Binding-site contacts:
Ligand atom O6 contacts residue TYR94 of chain 1.A at 3.0 Å.
Ligand atom C6 contacts residue ASP106 of chain 1.B at 3.4 Å.
Ligand atom O2 contacts residue THR33 of chain 1.B at 3.8 Å.
Ligand atom O3 contacts residue SER105 of chain 1.B at 3.7 Å.
Ligand atom C1 contacts residue ALA31 of chain 1.B at 3.4 Å (hydrophobic).
Ligand atom C2 contacts residue LEU104 of chain 1.B at 3.6 Å (hydrophobic).
Ligand atom C6 contacts residue THR33 of chain 1.B at 3.1 Å.
Ligand atom C6 contacts residue TYR94 of chain 1.A at 3.9 Å (hydrophobic).
Ligand atom O2 contacts residue SER105 of chain 1.B at 3.6 Å.
Ligand atom O4 contacts residue ASP106 of chain 1.B at 2.8 Å (salt-bridge).
Ligand atom O6 contacts residue THR56 of chain 1.B at 3.4 Å (h-bond).
Ligand atom O6 contacts residue ASP106 of chain 1.B at 2.5 Å (salt-bridge).
Ligand atom C2 contacts residue ALA31 of chain 1.B at 3.8 Å (hydrophobic).
Ligand atom C2 contacts residue SER105 of chain 1.B at 3.9 Å.
Ligand atom C5 contacts residue THR33 of chain 1.B at 3.7 Å.
Ligand atom O3 contacts residue ASP108 of chain 1.B at 3.1 Å (salt-bridge).
Ligand atom O2 contacts residue LYS99 of chain 1.B at 2.4 Å (salt-bridge).
Ligand atom O5 contacts residue THR33 of chain 1.B at 3.2 Å (h-bond).
Ligand atom C3 contacts residue SER105 of chain 1.B at 3.2 Å.
Ligand atom O2 contacts residue ALA31 of chain 1.B at 3.8 Å.
Ligand atom O4 contacts residue THR53 of chain 1.B at 3.2 Å (h-bond).
Ligand atom O3 contacts residue ALA31 of chain 1.B at 2.6 Å (h-bond).
Ligand atom O5 contacts residue ASP106 of chain 1.B at 3.6 Å (salt-bridge).
Ligand atom C6 contacts residue TYR94 of chain 1.A at 3.5 Å (hydrophobic).
Ligand atom O4 contacts residue LYS99 of chain 1.B at 3.2 Å.
Ligand atom C4 contacts residue LYS99 of chain 1.B at 3.7 Å.
Ligand atom O2 contacts residue LEU104 of chain 1.B at 3.8 Å.
Ligand atom O2 contacts residue GLY100 of chain 1.B at 3.9 Å.
Ligand atom C3 contacts residue ALA31 of chain 1.B at 3.6 Å (hydrophobic).
Ligand atom O6 contacts residue THR33 of chain 1.B at 2.6 Å (h-bond).
Ligand atom C4 contacts residue THR53 of chain 1.B at 3.5 Å.
Ligand atom O3 contacts residue LYS99 of chain 1.B at 3.7 Å.
Ligand atom C6 contacts residue GLY93 of chain 1.A at 3.4 Å.
Ligand atom O6 contacts residue THR53 of chain 1.B at 3.8 Å.
Ligand atom O4 contacts residue ASN107 of chain 1.B at 3.3 Å.
Ligand atom C2 contacts residue LYS99 of chain 1.B at 3.8 Å.
Ligand atom O4 contacts residue ASP108 of chain 1.B at 3.8 Å.
Ligand atom O6 contacts residue SER105 of chain 1.B at 3.6 Å.
Ligand atom O3 contacts residue LEU104 of chain 1.B at 3.3 Å.
Ligand atom C2 contacts residue THR53 of chain 1.B at 3.9 Å.

A protein and the small-molecule ligand that binds it are described below.
Small molecule (SMILES): OC[C@H]1O[C@H](O[C@@H]2[C@@H](OC[C@H]3O[C@@H](O)[C@@H](O)[C@@H](O[C@H]4O[C@H](CO)[C@@H](O)[C@H](O)[C@@H]4O[C@H]4O[C@H](CO)[C@@H](O)[C@H](O)[C@@H]4O)[C@@H]3O)O[C@H](CO)[C@@H](O)[C@@H]2O)[C@@H](O)[C@@H](O)[C@@H]1O

Sequence of chain 1.B:
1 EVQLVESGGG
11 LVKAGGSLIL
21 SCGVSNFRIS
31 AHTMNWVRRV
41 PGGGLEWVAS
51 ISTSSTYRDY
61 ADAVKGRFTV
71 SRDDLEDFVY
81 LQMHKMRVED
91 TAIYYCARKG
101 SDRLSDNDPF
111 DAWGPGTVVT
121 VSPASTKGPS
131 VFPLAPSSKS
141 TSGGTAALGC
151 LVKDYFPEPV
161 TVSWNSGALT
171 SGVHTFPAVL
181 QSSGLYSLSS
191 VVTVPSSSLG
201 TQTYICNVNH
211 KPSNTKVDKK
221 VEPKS

Sequence of chain 1.A:
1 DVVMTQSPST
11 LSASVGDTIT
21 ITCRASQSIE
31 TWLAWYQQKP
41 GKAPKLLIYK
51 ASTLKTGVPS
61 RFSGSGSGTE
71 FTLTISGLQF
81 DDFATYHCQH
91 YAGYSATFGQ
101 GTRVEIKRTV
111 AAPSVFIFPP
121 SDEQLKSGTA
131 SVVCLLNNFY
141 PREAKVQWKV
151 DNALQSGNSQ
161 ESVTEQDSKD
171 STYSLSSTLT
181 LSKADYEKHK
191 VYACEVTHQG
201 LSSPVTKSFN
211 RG